The protein below binds the small molecule below.
Small molecule (SMILES): CC(=O)N[C@H]1[C@H](O[C@H]2[C@H](O)[C@@H](NC(C)=O)CO[C@@H]2CO)O[C@H](CO)[C@@H](O)[C@@H]1O

Sequence of chain 2.E:
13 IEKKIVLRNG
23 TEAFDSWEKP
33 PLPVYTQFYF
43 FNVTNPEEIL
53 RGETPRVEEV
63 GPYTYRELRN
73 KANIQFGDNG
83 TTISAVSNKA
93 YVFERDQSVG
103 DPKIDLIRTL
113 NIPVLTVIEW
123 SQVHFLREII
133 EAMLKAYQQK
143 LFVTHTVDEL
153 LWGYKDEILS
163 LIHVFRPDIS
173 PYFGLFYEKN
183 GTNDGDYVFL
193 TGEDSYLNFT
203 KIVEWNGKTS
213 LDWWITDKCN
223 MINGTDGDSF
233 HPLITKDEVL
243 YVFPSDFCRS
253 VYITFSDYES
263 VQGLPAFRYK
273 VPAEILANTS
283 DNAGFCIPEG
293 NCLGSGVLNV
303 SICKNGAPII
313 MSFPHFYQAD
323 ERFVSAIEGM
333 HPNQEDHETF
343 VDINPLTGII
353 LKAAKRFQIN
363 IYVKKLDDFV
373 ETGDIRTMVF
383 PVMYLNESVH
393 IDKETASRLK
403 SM

Binding-site contacts:
Ligand atom C4 contacts residue ASN280 of chain 2.E at 4.2 Å.
Ligand atom C7 contacts residue ASN280 of chain 2.E at 3.9 Å.
Ligand atom C5 contacts residue ASN280 of chain 2.E at 3.7 Å.
Ligand atom C2 contacts residue ASN280 of chain 2.E at 2.5 Å.
Ligand atom N2 contacts residue ASN280 of chain 2.E at 2.9 Å (h-bond).
Ligand atom C3 contacts residue ASN280 of chain 2.E at 3.8 Å.
Ligand atom O5 contacts residue ASN280 of chain 2.E at 2.4 Å (h-bond).
Ligand atom C1 contacts residue ASN280 of chain 2.E at 1.4 Å.
Ligand atom O7 contacts residue ASN280 of chain 2.E at 4.4 Å.
Ligand atom C8 contacts residue ARG324 of chain 2.E at 4.2 Å.
Ligand atom C8 contacts residue GLY296 of chain 2.E at 4.4 Å.